Sequence of chain 1.D:
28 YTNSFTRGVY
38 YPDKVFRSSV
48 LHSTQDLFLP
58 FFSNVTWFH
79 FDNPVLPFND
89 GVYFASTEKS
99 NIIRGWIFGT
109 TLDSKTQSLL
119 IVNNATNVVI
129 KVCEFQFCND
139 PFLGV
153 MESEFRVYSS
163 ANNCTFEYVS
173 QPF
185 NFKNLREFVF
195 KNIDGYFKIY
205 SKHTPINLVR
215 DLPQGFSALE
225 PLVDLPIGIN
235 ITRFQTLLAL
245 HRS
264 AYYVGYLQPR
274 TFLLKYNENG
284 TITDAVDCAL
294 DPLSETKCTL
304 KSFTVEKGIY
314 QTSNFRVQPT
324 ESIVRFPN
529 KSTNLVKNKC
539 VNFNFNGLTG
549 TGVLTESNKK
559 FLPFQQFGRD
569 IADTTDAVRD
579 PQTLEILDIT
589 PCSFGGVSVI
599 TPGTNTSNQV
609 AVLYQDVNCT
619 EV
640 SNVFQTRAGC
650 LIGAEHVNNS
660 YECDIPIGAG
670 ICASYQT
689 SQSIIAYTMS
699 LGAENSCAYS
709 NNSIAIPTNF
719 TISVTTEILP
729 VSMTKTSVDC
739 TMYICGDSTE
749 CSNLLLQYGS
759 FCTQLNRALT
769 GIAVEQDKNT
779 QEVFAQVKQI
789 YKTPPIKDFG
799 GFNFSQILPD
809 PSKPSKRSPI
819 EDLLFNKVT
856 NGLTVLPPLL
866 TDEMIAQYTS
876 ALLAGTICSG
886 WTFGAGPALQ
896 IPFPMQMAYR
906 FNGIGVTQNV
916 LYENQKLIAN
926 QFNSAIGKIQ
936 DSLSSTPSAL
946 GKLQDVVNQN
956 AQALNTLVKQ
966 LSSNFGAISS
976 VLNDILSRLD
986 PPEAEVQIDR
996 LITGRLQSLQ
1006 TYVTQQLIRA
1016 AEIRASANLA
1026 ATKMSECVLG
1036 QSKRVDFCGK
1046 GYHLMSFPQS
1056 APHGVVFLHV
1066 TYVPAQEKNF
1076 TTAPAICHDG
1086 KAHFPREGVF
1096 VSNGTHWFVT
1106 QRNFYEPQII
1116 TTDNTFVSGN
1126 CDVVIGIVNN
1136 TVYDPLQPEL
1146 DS

The protein below binds the small molecule below.
Small molecule (SMILES): CC(=O)N[C@@H]1[C@@H](O)[C@H](O)[C@@H](CO)O[C@H]1O

Binding-site contacts:
Ligand atom C3 contacts residue ASN1098 of chain 1.D at 3.8 Å.
Ligand atom N2 contacts residue ASN1098 of chain 1.D at 3.0 Å (h-bond).
Ligand atom C3 contacts residue THR1100 of chain 1.D at 4.3 Å.
Ligand atom O7 contacts residue HIS1101 of chain 1.D at 3.1 Å (h-bond).
Ligand atom C6 contacts residue ASN1098 of chain 1.D at 4.5 Å.
Ligand atom C1 contacts residue THR1100 of chain 1.D at 4.0 Å.
Ligand atom C1 contacts residue HIS1101 of chain 1.D at 4.4 Å.
Ligand atom C2 contacts residue HIS1101 of chain 1.D at 3.7 Å.
Ligand atom N2 contacts residue HIS1101 of chain 1.D at 4.3 Å.
Ligand atom C6 contacts residue THR1100 of chain 1.D at 3.3 Å.
Ligand atom O5 contacts residue ASN1098 of chain 1.D at 2.3 Å (h-bond).
Ligand atom O5 contacts residue THR1100 of chain 1.D at 3.1 Å (h-bond).
Ligand atom O5 contacts residue HIS1101 of chain 1.D at 4.5 Å.
Ligand atom O7 contacts residue ASN1098 of chain 1.D at 3.3 Å (h-bond).
Ligand atom O6 contacts residue GLY1099 of chain 1.D at 4.3 Å.
Ligand atom O6 contacts residue ASN1098 of chain 1.D at 3.5 Å (h-bond).
Ligand atom C7 contacts residue HIS1101 of chain 1.D at 4.0 Å.
Ligand atom O7 contacts residue PHE1103 of chain 1.D at 3.1 Å.
Ligand atom C2 contacts residue THR1100 of chain 1.D at 4.1 Å.
Ligand atom C4 contacts residue THR1100 of chain 1.D at 3.5 Å.
Ligand atom C8 contacts residue PHE1103 of chain 1.D at 3.6 Å (hydrophobic).
Ligand atom C7 contacts residue PHE1103 of chain 1.D at 3.7 Å (hydrophobic).
Ligand atom O6 contacts residue THR1100 of chain 1.D at 3.8 Å.
Ligand atom C2 contacts residue ASN1098 of chain 1.D at 2.5 Å.
Ligand atom C5 contacts residue ASN1098 of chain 1.D at 3.6 Å.
Ligand atom C4 contacts residue ASN1098 of chain 1.D at 4.2 Å.
Ligand atom O3 contacts residue HIS1101 of chain 1.D at 4.3 Å.
Ligand atom C5 contacts residue THR1100 of chain 1.D at 3.5 Å.
Ligand atom C3 contacts residue HIS1101 of chain 1.D at 4.5 Å.
Ligand atom C7 contacts residue ASN1098 of chain 1.D at 3.4 Å.
Ligand atom C1 contacts residue ASN1098 of chain 1.D at 1.4 Å.